Binding-site contacts:
Ligand atom C6 contacts residue ILE167 of chain 1.F at 3.3 Å (hydrophobic).
Ligand atom O5 contacts residue ILE5 of chain 1.F at 4.5 Å.
Ligand atom O5 contacts residue ILE167 of chain 1.F at 4.5 Å.
Ligand atom O4 contacts residue ILE5 of chain 1.F at 4.0 Å.
Ligand atom O5 contacts residue SER163 of chain 1.F at 3.6 Å (h-bond).
Ligand atom C5 contacts residue ILE5 of chain 1.F at 4.3 Å (hydrophobic).
Ligand atom C3 contacts residue ILE5 of chain 1.F at 4.1 Å (hydrophobic).
Ligand atom O2 contacts residue SER163 of chain 1.F at 3.9 Å.
Ligand atom C6 contacts residue TRP212 of chain 1.F at 3.7 Å (hydrophobic).
Ligand atom O1 contacts residue TRP212 of chain 1.F at 3.5 Å (h-bond).
Ligand atom C2 contacts residue SER163 of chain 1.F at 4.4 Å.
Ligand atom O6 contacts residue ILE167 of chain 1.F at 3.8 Å.
Ligand atom O1 contacts residue LEU214 of chain 1.F at 3.6 Å.
Ligand atom O3 contacts residue SER117 of chain 1.F at 4.0 Å.
Ligand atom O3 contacts residue TRP212 of chain 1.F at 4.4 Å.
Ligand atom C3 contacts residue VAL118 of chain 1.F at 3.4 Å (hydrophobic).
Ligand atom C1 contacts residue SER117 of chain 1.F at 4.5 Å.
Ligand atom O2 contacts residue SER117 of chain 1.F at 3.4 Å (h-bond).
Ligand atom C4 contacts residue ILE5 of chain 1.F at 3.4 Å (hydrophobic).
Ligand atom C2 contacts residue SER117 of chain 1.F at 4.3 Å.
Ligand atom C4 contacts residue VAL118 of chain 1.F at 4.5 Å (hydrophobic).
Ligand atom O3 contacts residue VAL118 of chain 1.F at 3.4 Å.
Ligand atom O4 contacts residue VAL118 of chain 1.F at 4.3 Å.
Ligand atom C6 contacts residue ILE5 of chain 1.F at 4.4 Å (hydrophobic).
Ligand atom C6 contacts residue SER163 of chain 1.F at 4.2 Å.
Ligand atom C5 contacts residue SER163 of chain 1.F at 3.8 Å.
Ligand atom O2 contacts residue VAL118 of chain 1.F at 3.9 Å.
Ligand atom O6 contacts residue TRP212 of chain 1.F at 3.1 Å.
Ligand atom O3 contacts residue ILE5 of chain 1.F at 3.7 Å.
Ligand atom C5 contacts residue SER163 of chain 1.F at 4.2 Å.
Ligand atom O5 contacts residue PHE160 of chain 1.F at 4.3 Å.
Ligand atom O3 contacts residue PRO119 of chain 1.F at 3.6 Å.
Ligand atom C2 contacts residue VAL118 of chain 1.F at 4.3 Å (hydrophobic).

Sequence of chain 1.F:
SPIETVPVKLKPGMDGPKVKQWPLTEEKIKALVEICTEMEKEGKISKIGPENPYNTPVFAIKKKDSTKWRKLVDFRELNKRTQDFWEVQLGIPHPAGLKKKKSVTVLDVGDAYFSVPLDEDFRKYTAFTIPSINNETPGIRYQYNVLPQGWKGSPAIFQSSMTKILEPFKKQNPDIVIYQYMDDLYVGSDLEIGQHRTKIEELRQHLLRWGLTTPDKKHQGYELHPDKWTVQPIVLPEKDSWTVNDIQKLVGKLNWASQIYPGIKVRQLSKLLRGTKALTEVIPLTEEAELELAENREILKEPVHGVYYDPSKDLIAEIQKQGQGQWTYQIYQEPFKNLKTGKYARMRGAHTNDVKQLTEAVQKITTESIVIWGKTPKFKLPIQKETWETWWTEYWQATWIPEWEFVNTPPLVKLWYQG

This small molecule binds to this protein.
Small molecule (SMILES): OC[C@H]1O[C@](CO)(O[C@H]2O[C@H](CO)[C@@H](O)[C@H](O)[C@H]2O)[C@@H](O)[C@@H]1O